Sequence of chain 1.A:
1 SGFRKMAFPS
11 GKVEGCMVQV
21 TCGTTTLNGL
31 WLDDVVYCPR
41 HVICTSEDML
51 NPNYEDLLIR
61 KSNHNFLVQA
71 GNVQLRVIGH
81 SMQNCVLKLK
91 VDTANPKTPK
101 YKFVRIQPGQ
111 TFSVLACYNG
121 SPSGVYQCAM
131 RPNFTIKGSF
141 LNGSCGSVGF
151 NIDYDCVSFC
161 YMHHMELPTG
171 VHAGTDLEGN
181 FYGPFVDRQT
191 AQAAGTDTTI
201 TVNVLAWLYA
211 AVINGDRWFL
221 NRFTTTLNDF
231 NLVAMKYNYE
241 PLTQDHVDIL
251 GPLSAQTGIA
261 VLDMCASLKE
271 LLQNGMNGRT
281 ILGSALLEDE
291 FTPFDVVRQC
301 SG

Sequence of chain 1.B:
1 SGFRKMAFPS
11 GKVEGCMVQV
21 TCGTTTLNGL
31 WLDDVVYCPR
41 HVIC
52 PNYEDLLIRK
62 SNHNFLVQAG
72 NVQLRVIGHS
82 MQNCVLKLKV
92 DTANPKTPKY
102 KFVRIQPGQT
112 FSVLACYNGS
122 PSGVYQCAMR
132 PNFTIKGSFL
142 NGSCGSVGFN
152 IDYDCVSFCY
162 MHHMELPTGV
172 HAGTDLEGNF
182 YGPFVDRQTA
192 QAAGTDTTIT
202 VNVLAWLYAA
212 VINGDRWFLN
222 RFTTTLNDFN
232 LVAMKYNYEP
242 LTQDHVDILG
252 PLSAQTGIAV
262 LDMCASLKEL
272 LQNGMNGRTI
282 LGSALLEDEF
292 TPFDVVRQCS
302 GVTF

A protein and the small-molecule ligand that binds it are described below.
Small molecule (SMILES): CN(C)C(=O)N1Cc2ccc(Cl)cc2[C@H](C(=O)Nc2cncc3ccccc23)C1

Binding-site contacts:
Ligand atom N2 contacts residue CYS145 of chain 1.B at 3.6 Å.
Ligand atom C9 contacts residue ASN142 of chain 1.B at 3.8 Å.
Ligand atom C9 contacts residue GLU166 of chain 1.B at 3.9 Å.
Ligand atom N3 contacts residue GLU166 of chain 1.B at 3.8 Å.
Ligand atom C16 contacts residue MET165 of chain 1.B at 3.7 Å (hydrophobic).
Ligand atom C21 contacts residue GLN189 of chain 1.B at 3.5 Å.
Ligand atom C12 contacts residue ASN142 of chain 1.B at 3.8 Å.
Ligand atom C8 contacts residue PHE140 of chain 1.B at 3.4 Å (hydrophobic).
Ligand atom C10 contacts residue GLU166 of chain 1.B at 3.9 Å.
Ligand atom C16 contacts residue HIS41 of chain 1.B at 4.0 Å.
Ligand atom C10 contacts residue ASN142 of chain 1.B at 3.7 Å.
Ligand atom CL contacts residue MET165 of chain 1.B at 3.9 Å.
Ligand atom N3 contacts residue LEU141 of chain 1.B at 4.0 Å.
Ligand atom C16 contacts residue HIS164 of chain 1.B at 3.4 Å.
Ligand atom C7 contacts residue MET165 of chain 1.B at 4.0 Å (hydrophobic).
Ligand atom C9 contacts residue LEU141 of chain 1.B at 3.7 Å (hydrophobic).
Ligand atom C11 contacts residue ASN142 of chain 1.B at 3.8 Å.
Ligand atom C7 contacts residue SER144 of chain 1.B at 3.9 Å.
Ligand atom C10 contacts residue PHE140 of chain 1.B at 3.8 Å (hydrophobic).
Ligand atom C8 contacts residue LEU141 of chain 1.B at 3.7 Å (hydrophobic).
Ligand atom O1 contacts residue GLU166 of chain 1.B at 3.1 Å (salt-bridge).
Ligand atom C13 contacts residue ASN142 of chain 1.B at 4.0 Å.
Ligand atom C5 contacts residue MET165 of chain 1.B at 4.0 Å (hydrophobic).
Ligand atom CL contacts residue HIS41 of chain 1.B at 3.6 Å.
Ligand atom C8 contacts residue SER144 of chain 1.B at 4.0 Å.
Ligand atom C7 contacts residue HIS163 of chain 1.B at 3.1 Å.
Ligand atom C18 contacts residue GLN189 of chain 1.B at 4.0 Å.
Ligand atom CL contacts residue HIS164 of chain 1.B at 3.9 Å.
Ligand atom N3 contacts residue HIS163 of chain 1.B at 2.9 Å (h-bond).
Ligand atom CL contacts residue ASP187 of chain 1.B at 3.4 Å.
Ligand atom C17 contacts residue MET165 of chain 1.B at 3.8 Å (hydrophobic).
Ligand atom C7 contacts residue CYS145 of chain 1.B at 3.9 Å (hydrophobic).
Ligand atom N3 contacts residue SER144 of chain 1.B at 3.5 Å (h-bond).
Ligand atom C18 contacts residue ARG188 of chain 1.B at 3.7 Å.
Ligand atom C19 contacts residue GLN189 of chain 1.B at 3.7 Å.
Ligand atom N3 contacts residue PHE140 of chain 1.B at 3.7 Å.
Ligand atom C10 contacts residue LEU141 of chain 1.B at 3.7 Å (hydrophobic).
Ligand atom O1 contacts residue MET165 of chain 1.B at 3.3 Å.
Ligand atom C7 contacts residue GLU166 of chain 1.B at 3.8 Å.
Ligand atom C8 contacts residue GLU166 of chain 1.B at 3.6 Å.